Sequence of chain 1.A:
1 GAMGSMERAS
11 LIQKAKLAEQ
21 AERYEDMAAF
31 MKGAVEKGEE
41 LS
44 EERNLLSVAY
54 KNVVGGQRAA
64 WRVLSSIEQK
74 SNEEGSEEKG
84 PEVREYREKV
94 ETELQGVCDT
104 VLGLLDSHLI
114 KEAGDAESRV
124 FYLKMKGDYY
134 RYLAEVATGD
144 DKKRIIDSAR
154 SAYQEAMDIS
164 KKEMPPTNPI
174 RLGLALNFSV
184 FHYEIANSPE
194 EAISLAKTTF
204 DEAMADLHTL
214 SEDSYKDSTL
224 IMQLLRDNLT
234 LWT

Binding-site contacts:
Ligand atom P contacts residue ARG134 of chain 1.A at 3.8 Å.
Ligand atom P contacts residue ARG61 of chain 1.A at 3.7 Å.
Ligand atom O2P contacts residue ARG134 of chain 1.A at 2.9 Å (salt-bridge).
Ligand atom C contacts residue ASN180 of chain 1.A at 3.6 Å.
Ligand atom N contacts residue ASN231 of chain 1.A at 2.8 Å (h-bond).
Ligand atom C contacts residue LYS127 of chain 1.A at 3.7 Å.
Ligand atom O3P contacts residue TYR135 of chain 1.A at 2.6 Å (h-bond).
Ligand atom CG2 contacts residue VAL183 of chain 1.A at 3.7 Å (hydrophobic).
Ligand atom CD2 contacts residue ARG65 of chain 1.A at 3.8 Å.
Ligand atom O contacts residue ASN180 of chain 1.A at 2.9 Å (h-bond).
Ligand atom CG2 contacts residue ASN180 of chain 1.A at 3.6 Å.
Ligand atom N contacts residue LEU179 of chain 1.A at 3.9 Å.
Ligand atom N contacts residue ASN180 of chain 1.A at 3.0 Å (h-bond).
Ligand atom O contacts residue LEU179 of chain 1.A at 3.5 Å.
Ligand atom CA contacts residue ASN231 of chain 1.A at 3.6 Å.
Ligand atom CB contacts residue TRP235 of chain 1.A at 3.8 Å (hydrophobic).
Ligand atom CG2 contacts residue ARG134 of chain 1.A at 3.8 Å.
Ligand atom O contacts residue LYS127 of chain 1.A at 2.8 Å (salt-bridge).
Ligand atom O contacts residue ASN231 of chain 1.A at 3.0 Å (h-bond).
Ligand atom CG contacts residue VAL183 of chain 1.A at 3.9 Å (hydrophobic).
Ligand atom O1P contacts residue ARG61 of chain 1.A at 2.9 Å (salt-bridge).
Ligand atom O contacts residue VAL183 of chain 1.A at 3.5 Å.
Ligand atom CD contacts residue GLU187 of chain 1.A at 3.8 Å.
Ligand atom CB contacts residue ASN231 of chain 1.A at 3.6 Å.
Ligand atom O2P contacts residue ARG61 of chain 1.A at 3.0 Å (salt-bridge).
Ligand atom OXT contacts residue S3I1 of chain 1.C at 3.7 Å.
Ligand atom P contacts residue TYR135 of chain 1.A at 3.8 Å.
Ligand atom O1P contacts residue LYS54 of chain 1.A at 3.5 Å (salt-bridge).
Ligand atom CG1 contacts residue LEU227 of chain 1.A at 3.3 Å (hydrophobic).
Ligand atom CB contacts residue VAL183 of chain 1.A at 3.9 Å (hydrophobic).
Ligand atom CA contacts residue ASN231 of chain 1.A at 3.7 Å.
Ligand atom O3P contacts residue ARG134 of chain 1.A at 2.8 Å (salt-bridge).
Ligand atom CA contacts residue LEU179 of chain 1.A at 3.8 Å (hydrophobic).
Ligand atom CB contacts residue ASN180 of chain 1.A at 3.2 Å.
Ligand atom CA contacts residue ASN180 of chain 1.A at 3.2 Å.
Ligand atom CB contacts residue ASN231 of chain 1.A at 3.6 Å.
Ligand atom O contacts residue LYS54 of chain 1.A at 3.7 Å.
Ligand atom CG1 contacts residue LEU179 of chain 1.A at 3.7 Å (hydrophobic).
Ligand atom C contacts residue ASN231 of chain 1.A at 3.7 Å.
Ligand atom CG2 contacts residue GLY176 of chain 1.A at 3.5 Å.

This small molecule binds to this protein.
Small molecule (SMILES): CC(C)[C@H](NC(=O)[C@@H](NC(=O)[C@H](C)NC(=O)[C@@H]1CCCN1C(=O)[C@@H](N)Cc1ccccc1)[C@@H](C)OP(=O)(O)O)C(=O)O